Sequence of chain 58.F:
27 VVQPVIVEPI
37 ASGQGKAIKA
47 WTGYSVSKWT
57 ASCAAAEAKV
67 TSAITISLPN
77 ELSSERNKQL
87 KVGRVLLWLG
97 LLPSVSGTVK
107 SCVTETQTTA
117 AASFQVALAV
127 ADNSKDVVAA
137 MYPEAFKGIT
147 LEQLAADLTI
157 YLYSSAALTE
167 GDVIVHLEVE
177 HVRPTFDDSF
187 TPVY

Binding-site contacts:
Ligand atom N1 contacts residue TRP47 of chain 58.F at 3.7 Å.
Ligand atom N9 contacts residue LYS143 of chain 58.F at 3.2 Å (salt-bridge).
Ligand atom C2 contacts residue TRP47 of chain 58.F at 3.4 Å (hydrophobic).
Ligand atom N6 contacts residue TRP47 of chain 58.F at 4.2 Å.
Ligand atom C2' contacts residue LYS143 of chain 58.F at 3.7 Å.
Ligand atom C1' contacts residue TRP47 of chain 58.F at 3.7 Å (hydrophobic).
Ligand atom C4 contacts residue TRP47 of chain 58.F at 3.3 Å (hydrophobic).
Ligand atom O3' contacts residue GLU140 of chain 58.F at 4.4 Å.
Ligand atom C4' contacts residue GLU140 of chain 58.F at 3.4 Å.
Ligand atom C1' contacts residue GLU140 of chain 58.F at 2.7 Å.
Ligand atom N3 contacts residue TRP47 of chain 58.F at 3.4 Å.
Ligand atom C3' contacts residue GLU140 of chain 58.F at 3.8 Å.
Ligand atom C5' contacts residue ARG90 of chain 58.F at 4.3 Å.
Ligand atom N9 contacts residue GLU140 of chain 58.F at 4.1 Å.
Ligand atom C8 contacts residue LYS143 of chain 58.F at 2.7 Å.
Ligand atom C8 contacts residue TRP47 of chain 58.F at 3.6 Å (hydrophobic).
Ligand atom O4' contacts residue LYS143 of chain 58.F at 4.2 Å.
Ligand atom O4' contacts residue LYS143 of chain 58.F at 4.4 Å.
Ligand atom C1' contacts residue LYS143 of chain 58.F at 3.2 Å.
Ligand atom N9 contacts residue TRP47 of chain 58.F at 3.3 Å.
Ligand atom C5 contacts residue TRP47 of chain 58.F at 3.8 Å (hydrophobic).
Ligand atom N7 contacts residue LYS143 of chain 58.F at 3.8 Å.
Ligand atom O2' contacts residue GLU140 of chain 58.F at 2.3 Å (salt-bridge).
Ligand atom C2' contacts residue GLU140 of chain 58.F at 3.0 Å.
Ligand atom C6 contacts residue TRP47 of chain 58.F at 3.7 Å (hydrophobic).
Ligand atom O2' contacts residue LYS143 of chain 58.F at 3.8 Å.
Ligand atom N7 contacts residue TRP47 of chain 58.F at 3.6 Å.
Ligand atom O4' contacts residue TRP47 of chain 58.F at 3.4 Å.
Ligand atom O4' contacts residue GLU140 of chain 58.F at 3.0 Å (salt-bridge).

This small molecule binds to this protein.
Small molecule (SMILES): Nc1ncnc2c1ncn2[C@@H]1O[C@H]([C@@H]2O[C@@H]3[C@H](O[P](=O)(O)O2)[C@@H](CO[P](=O)(O)O[C@H]2[C@@H](O)[C@H](n4cnc5c(N)ncnc54)O[C@@H]2COP(=O)=O)O[C@H]3n2ccc(=O)[nH]c2=O)[C@@H](O[P](=O)(O)OC[C@H]2O[C@@H](n3ccc(=O)[nH]c3=O)[C@H](O)[C@@H]2O)[C@H]1O